Binding-site contacts:
Ligand atom C5 contacts residue ASN61 of chain 1.B at 3.6 Å.
Ligand atom O7 contacts residue ASN61 of chain 1.B at 3.2 Å (h-bond).
Ligand atom C7 contacts residue ASN61 of chain 1.B at 3.3 Å.
Ligand atom C3 contacts residue ASN61 of chain 1.B at 3.8 Å.
Ligand atom C8 contacts residue ASN61 of chain 1.B at 4.5 Å.
Ligand atom O6 contacts residue TYR28 of chain 1.B at 4.3 Å.
Ligand atom N2 contacts residue ASN61 of chain 1.B at 2.9 Å (h-bond).
Ligand atom C4 contacts residue ASN61 of chain 1.B at 4.2 Å.
Ligand atom C2 contacts residue ASN61 of chain 1.B at 2.5 Å.
Ligand atom O5 contacts residue ASN61 of chain 1.B at 2.3 Å (h-bond).
Ligand atom C1 contacts residue ASN61 of chain 1.B at 1.4 Å.

Sequence of chain 1.B:
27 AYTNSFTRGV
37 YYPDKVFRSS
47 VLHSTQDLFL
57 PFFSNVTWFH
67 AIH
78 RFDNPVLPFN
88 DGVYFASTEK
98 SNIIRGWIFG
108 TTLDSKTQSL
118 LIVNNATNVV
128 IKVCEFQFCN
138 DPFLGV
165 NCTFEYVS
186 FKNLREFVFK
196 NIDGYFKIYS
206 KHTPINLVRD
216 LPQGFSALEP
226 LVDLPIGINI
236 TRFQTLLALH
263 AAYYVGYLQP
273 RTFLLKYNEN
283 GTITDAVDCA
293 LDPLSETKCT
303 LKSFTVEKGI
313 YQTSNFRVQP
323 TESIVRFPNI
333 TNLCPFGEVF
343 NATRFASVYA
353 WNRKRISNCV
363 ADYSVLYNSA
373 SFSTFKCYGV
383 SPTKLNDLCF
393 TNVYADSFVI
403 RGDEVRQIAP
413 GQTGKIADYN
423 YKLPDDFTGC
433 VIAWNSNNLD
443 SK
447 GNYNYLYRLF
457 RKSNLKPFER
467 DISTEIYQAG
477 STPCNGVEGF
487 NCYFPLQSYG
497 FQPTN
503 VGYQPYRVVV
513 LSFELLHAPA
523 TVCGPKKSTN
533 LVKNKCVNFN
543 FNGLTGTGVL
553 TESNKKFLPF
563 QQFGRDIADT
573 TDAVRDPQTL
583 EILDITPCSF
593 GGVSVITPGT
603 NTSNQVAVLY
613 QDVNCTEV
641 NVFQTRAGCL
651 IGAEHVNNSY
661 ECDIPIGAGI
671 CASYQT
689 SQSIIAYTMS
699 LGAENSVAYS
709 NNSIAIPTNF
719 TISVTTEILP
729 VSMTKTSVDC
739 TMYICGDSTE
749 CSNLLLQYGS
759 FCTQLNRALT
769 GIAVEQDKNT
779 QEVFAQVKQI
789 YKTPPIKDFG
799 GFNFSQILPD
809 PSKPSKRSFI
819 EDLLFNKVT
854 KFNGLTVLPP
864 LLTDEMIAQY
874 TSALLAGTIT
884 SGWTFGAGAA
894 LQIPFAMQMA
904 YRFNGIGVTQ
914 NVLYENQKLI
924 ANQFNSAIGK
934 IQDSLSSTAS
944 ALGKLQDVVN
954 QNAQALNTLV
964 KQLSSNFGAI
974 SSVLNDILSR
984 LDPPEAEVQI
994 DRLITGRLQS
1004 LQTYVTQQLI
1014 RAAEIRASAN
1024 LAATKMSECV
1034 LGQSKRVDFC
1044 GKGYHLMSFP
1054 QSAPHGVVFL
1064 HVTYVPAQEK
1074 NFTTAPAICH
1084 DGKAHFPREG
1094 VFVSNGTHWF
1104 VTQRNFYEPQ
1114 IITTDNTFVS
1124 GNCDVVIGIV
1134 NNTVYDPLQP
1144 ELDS

The small molecule below binds the protein below.
Small molecule (SMILES): CC(=O)N[C@@H]1[C@@H](O)[C@H](O)[C@@H](CO)O[C@H]1O